A small-molecule ligand and the protein it binds are described below.
Small molecule (SMILES): CC(=O)N[C@@H]1[C@@H](O)[C@H](O)[C@@H](CO)O[C@H]1O

Binding-site contacts:
Ligand atom O5 contacts residue ASN304 of chain 1.C at 2.4 Å (h-bond).
Ligand atom C1 contacts residue ASN304 of chain 1.C at 1.4 Å.
Ligand atom C3 contacts residue ASN304 of chain 1.C at 3.8 Å.
Ligand atom C8 contacts residue LEU302 of chain 1.C at 3.4 Å (hydrophobic).
Ligand atom O7 contacts residue ASN304 of chain 1.C at 3.0 Å (h-bond).
Ligand atom C5 contacts residue ASN304 of chain 1.C at 3.6 Å.
Ligand atom C8 contacts residue ASN304 of chain 1.C at 3.8 Å.
Ligand atom C7 contacts residue VAL298 of chain 1.C at 4.4 Å (hydrophobic).
Ligand atom C8 contacts residue PRO303 of chain 1.C at 3.7 Å (hydrophobic).
Ligand atom N2 contacts residue VAL298 of chain 1.C at 3.8 Å.
Ligand atom N2 contacts residue ASN304 of chain 1.C at 2.9 Å (h-bond).
Ligand atom C8 contacts residue VAL298 of chain 1.C at 3.9 Å (hydrophobic).
Ligand atom C4 contacts residue ASN304 of chain 1.C at 4.2 Å.
Ligand atom C7 contacts residue ASN304 of chain 1.C at 3.0 Å.
Ligand atom C2 contacts residue ASN304 of chain 1.C at 2.5 Å.

Sequence of chain 1.C:
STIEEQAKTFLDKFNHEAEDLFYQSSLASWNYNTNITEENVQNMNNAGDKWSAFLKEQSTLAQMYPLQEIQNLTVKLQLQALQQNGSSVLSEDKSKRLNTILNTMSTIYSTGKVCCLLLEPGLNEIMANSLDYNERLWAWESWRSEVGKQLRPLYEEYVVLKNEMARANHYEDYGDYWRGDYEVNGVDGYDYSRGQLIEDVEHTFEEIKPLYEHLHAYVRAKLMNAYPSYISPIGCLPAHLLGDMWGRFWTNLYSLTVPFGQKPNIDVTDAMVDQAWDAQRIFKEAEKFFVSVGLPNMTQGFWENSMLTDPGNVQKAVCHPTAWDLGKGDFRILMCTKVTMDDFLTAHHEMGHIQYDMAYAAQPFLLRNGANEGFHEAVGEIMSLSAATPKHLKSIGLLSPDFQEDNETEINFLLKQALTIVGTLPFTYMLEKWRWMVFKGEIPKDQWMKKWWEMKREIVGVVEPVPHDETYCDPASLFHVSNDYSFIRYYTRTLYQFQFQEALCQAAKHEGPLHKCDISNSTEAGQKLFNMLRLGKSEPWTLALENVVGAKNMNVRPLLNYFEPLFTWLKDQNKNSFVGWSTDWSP